Sequence of chain 1.C:
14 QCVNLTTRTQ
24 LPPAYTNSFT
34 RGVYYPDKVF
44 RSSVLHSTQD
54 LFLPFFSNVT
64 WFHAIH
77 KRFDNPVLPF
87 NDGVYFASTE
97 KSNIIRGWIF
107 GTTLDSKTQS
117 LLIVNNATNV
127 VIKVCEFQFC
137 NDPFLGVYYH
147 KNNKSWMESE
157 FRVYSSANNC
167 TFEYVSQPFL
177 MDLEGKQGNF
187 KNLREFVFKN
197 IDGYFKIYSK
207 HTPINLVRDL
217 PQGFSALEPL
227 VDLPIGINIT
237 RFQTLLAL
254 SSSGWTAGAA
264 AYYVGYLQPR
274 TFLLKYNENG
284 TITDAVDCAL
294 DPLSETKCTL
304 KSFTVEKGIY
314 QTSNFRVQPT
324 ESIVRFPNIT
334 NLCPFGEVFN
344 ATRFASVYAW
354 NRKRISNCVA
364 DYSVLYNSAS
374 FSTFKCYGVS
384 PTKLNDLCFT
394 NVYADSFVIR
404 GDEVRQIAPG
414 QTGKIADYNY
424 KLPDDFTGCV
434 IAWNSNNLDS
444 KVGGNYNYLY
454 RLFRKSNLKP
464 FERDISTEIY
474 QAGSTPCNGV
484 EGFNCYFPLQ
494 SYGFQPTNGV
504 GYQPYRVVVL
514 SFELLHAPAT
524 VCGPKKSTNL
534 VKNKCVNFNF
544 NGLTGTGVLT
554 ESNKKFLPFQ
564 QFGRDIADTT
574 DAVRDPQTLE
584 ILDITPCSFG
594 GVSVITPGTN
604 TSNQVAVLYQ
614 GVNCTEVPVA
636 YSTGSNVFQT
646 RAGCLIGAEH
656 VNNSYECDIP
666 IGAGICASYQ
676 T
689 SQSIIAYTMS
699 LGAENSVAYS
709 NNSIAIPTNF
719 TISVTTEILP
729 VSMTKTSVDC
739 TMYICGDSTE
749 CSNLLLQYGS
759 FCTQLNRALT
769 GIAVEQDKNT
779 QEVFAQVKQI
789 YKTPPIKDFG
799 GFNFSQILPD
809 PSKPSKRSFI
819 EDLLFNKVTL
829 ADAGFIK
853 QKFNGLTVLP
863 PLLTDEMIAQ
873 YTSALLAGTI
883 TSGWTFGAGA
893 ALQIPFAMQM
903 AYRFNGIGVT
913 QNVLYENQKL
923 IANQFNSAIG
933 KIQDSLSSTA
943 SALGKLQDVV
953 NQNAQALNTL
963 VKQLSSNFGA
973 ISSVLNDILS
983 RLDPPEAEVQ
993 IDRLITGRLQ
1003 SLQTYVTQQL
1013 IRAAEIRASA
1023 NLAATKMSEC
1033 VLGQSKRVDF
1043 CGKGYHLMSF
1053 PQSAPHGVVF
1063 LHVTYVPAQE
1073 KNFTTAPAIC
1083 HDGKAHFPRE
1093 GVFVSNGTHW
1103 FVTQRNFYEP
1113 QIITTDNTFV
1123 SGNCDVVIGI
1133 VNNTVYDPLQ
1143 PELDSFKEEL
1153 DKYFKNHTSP

Sequence of chain 1.B:
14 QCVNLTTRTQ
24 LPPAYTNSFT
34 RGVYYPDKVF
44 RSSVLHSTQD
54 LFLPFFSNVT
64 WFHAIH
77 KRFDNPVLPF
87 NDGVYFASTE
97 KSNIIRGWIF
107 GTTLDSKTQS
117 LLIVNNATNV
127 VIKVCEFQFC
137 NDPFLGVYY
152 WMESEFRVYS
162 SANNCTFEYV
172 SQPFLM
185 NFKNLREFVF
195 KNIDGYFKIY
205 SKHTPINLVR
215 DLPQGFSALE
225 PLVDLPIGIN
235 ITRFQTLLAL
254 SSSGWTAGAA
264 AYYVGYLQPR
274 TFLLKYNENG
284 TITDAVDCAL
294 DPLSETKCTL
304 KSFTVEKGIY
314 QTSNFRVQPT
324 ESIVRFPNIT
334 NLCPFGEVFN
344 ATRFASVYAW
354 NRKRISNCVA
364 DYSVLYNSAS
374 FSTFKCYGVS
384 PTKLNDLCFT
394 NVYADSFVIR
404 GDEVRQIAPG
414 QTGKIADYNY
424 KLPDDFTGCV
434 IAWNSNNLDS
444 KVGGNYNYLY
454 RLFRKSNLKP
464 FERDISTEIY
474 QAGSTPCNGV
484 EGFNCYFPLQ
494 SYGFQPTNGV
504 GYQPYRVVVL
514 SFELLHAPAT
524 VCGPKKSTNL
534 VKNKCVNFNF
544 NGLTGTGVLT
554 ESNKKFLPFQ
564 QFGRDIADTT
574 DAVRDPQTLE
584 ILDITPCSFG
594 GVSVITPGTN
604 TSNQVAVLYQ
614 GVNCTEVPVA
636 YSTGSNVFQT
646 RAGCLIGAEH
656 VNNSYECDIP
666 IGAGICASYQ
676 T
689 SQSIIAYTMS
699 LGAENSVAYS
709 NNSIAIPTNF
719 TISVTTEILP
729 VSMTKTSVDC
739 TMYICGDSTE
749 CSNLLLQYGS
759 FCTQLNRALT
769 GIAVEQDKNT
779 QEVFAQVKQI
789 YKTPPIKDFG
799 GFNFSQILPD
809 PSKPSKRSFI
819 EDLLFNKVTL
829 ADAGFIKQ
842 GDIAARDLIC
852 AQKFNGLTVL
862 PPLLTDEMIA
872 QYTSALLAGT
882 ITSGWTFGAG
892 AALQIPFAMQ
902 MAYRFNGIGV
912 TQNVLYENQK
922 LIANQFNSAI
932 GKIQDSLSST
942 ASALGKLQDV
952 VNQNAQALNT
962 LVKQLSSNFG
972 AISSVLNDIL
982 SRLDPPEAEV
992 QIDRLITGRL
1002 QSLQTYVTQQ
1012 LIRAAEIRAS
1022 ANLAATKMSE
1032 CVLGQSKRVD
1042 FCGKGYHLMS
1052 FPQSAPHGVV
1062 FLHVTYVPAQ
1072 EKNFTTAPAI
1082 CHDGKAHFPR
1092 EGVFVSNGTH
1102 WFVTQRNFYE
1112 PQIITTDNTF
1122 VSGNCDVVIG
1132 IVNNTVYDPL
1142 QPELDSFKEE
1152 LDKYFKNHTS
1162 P

Binding-site contacts:
Ligand atom O7 contacts residue GLN644 of chain 1.B at 3.7 Å.
Ligand atom O7 contacts residue ASN616 of chain 1.B at 3.6 Å (h-bond).
Ligand atom C7 contacts residue ASN616 of chain 1.B at 3.4 Å.
Ligand atom O7 contacts residue ILE834 of chain 1.C at 3.6 Å.
Ligand atom O5 contacts residue THR618 of chain 1.B at 4.3 Å.
Ligand atom C8 contacts residue THR645 of chain 1.B at 4.4 Å.
Ligand atom C5 contacts residue ASN616 of chain 1.B at 3.6 Å.
Ligand atom C8 contacts residue GLN644 of chain 1.B at 1.4 Å.
Ligand atom C4 contacts residue ASN616 of chain 1.B at 4.2 Å.
Ligand atom C3 contacts residue ASN616 of chain 1.B at 3.8 Å.
Ligand atom C2 contacts residue ASN616 of chain 1.B at 2.5 Å.
Ligand atom C2 contacts residue GLN644 of chain 1.B at 4.4 Å.
Ligand atom N2 contacts residue GLN644 of chain 1.B at 3.1 Å (h-bond).
Ligand atom C8 contacts residue ASN616 of chain 1.B at 3.8 Å.
Ligand atom N2 contacts residue ASN616 of chain 1.B at 2.9 Å (h-bond).
Ligand atom C7 contacts residue GLN644 of chain 1.B at 2.8 Å.
Ligand atom C1 contacts residue ASN616 of chain 1.B at 1.4 Å.
Ligand atom C1 contacts residue THR618 of chain 1.B at 3.9 Å.
Ligand atom O5 contacts residue ASN616 of chain 1.B at 2.3 Å (h-bond).

This protein binds this small molecule.
Small molecule (SMILES): CC(=O)N[C@H]1[C@H](O[C@H]2[C@H](O)[C@@H](NC(C)=O)CO[C@@H]2CO)O[C@H](CO)[C@@H](O)[C@@H]1O